A small-molecule ligand and the protein it binds are described below.
Small molecule (SMILES): OC[C@H]1O[C@@H](c2cc(O)ccc2O)[C@H](O)[C@@H](O)[C@@H]1O

Sequence of chain 2.A:
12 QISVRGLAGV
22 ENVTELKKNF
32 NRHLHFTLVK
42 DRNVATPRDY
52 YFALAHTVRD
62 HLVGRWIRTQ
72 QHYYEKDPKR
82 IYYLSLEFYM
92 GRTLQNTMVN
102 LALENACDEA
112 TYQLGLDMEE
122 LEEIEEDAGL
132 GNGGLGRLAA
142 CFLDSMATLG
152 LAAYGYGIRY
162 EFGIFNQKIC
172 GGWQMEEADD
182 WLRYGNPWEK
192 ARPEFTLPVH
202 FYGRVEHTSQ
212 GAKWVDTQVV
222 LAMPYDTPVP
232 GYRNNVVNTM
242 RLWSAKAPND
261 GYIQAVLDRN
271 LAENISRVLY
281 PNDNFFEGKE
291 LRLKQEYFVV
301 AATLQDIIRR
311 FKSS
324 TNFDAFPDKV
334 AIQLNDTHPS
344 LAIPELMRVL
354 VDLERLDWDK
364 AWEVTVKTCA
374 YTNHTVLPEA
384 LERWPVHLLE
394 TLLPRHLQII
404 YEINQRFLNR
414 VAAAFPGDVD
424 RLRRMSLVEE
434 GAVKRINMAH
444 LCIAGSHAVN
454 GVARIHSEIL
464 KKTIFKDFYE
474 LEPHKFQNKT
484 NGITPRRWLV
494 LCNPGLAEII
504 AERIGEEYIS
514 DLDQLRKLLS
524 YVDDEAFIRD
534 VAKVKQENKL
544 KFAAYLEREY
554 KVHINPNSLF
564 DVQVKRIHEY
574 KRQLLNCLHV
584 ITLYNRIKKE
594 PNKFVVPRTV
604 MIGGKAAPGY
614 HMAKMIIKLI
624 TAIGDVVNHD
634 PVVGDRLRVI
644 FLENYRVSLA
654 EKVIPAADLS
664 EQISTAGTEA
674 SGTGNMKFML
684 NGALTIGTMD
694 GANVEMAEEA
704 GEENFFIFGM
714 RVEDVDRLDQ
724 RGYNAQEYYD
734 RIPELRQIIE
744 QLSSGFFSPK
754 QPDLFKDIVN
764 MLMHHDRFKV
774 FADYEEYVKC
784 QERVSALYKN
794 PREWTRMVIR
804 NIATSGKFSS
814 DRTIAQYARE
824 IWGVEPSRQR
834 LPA

Binding-site contacts:
Ligand atom O6 contacts residue ASN484 of chain 2.A at 2.8 Å (h-bond).
Ligand atom C12 contacts residue ASN284 of chain 2.A at 3.6 Å.
Ligand atom C11 contacts residue ASN284 of chain 2.A at 3.4 Å.
Ligand atom C12 contacts residue ASP283 of chain 2.A at 3.4 Å.
Ligand atom C3 contacts residue GLU672 of chain 2.A at 3.4 Å.
Ligand atom C6 contacts residue ASN484 of chain 2.A at 3.2 Å.
Ligand atom O3 contacts residue SER674 of chain 2.A at 3.1 Å (h-bond).
Ligand atom O2 contacts residue ASN284 of chain 2.A at 2.7 Å (h-bond).
Ligand atom O3 contacts residue GLU672 of chain 2.A at 2.7 Å (salt-bridge).
Ligand atom C8 contacts residue HIS377 of chain 2.A at 3.3 Å.
Ligand atom C2 contacts residue HIS377 of chain 2.A at 3.6 Å.
Ligand atom C5 contacts residue LEU136 of chain 2.A at 3.7 Å (hydrophobic).
Ligand atom O9 contacts residue ASP339 of chain 2.A at 3.1 Å (salt-bridge).
Ligand atom C11 contacts residue ASP283 of chain 2.A at 3.3 Å.
Ligand atom C6 contacts residue GLY135 of chain 2.A at 3.7 Å.
Ligand atom O3 contacts residue GLY675 of chain 2.A at 3.1 Å (h-bond).
Ligand atom O3 contacts residue ALA673 of chain 2.A at 3.4 Å (h-bond).
Ligand atom C10 contacts residue ASN284 of chain 2.A at 3.4 Å.
Ligand atom C3 contacts residue GLY675 of chain 2.A at 3.8 Å.
Ligand atom O4 contacts residue SER674 of chain 2.A at 3.3 Å.
Ligand atom O2 contacts residue TYR573 of chain 2.A at 3.1 Å (h-bond).
Ligand atom O9 contacts residue HIS377 of chain 2.A at 3.8 Å.
Ligand atom O12 contacts residue GLY135 of chain 2.A at 3.6 Å.
Ligand atom O9 contacts residue THR378 of chain 2.A at 3.2 Å.
Ligand atom C5 contacts residue GLY135 of chain 2.A at 3.7 Å.
Ligand atom O12 contacts residue LEU136 of chain 2.A at 3.2 Å (h-bond).
Ligand atom O6 contacts residue LEU139 of chain 2.A at 3.6 Å.
Ligand atom C6 contacts residue HIS377 of chain 2.A at 3.7 Å.
Ligand atom C12 contacts residue LEU136 of chain 2.A at 3.5 Å (hydrophobic).
Ligand atom O2 contacts residue GLU672 of chain 2.A at 3.1 Å (salt-bridge).
Ligand atom O6 contacts residue HIS377 of chain 2.A at 2.7 Å (h-bond).
Ligand atom C9 contacts residue ASN284 of chain 2.A at 3.7 Å.
Ligand atom O4 contacts residue GLY675 of chain 2.A at 2.7 Å (h-bond).
Ligand atom C4 contacts residue GLY675 of chain 2.A at 3.7 Å.
Ligand atom C8 contacts residue ASN284 of chain 2.A at 3.4 Å.
Ligand atom C2 contacts residue ASN284 of chain 2.A at 3.8 Å.
Ligand atom O5 contacts residue LEU136 of chain 2.A at 3.3 Å (h-bond).
Ligand atom O12 contacts residue ASP283 of chain 2.A at 2.7 Å (salt-bridge).
Ligand atom C7 contacts residue ASN284 of chain 2.A at 3.4 Å.
Ligand atom O4 contacts residue ASN484 of chain 2.A at 3.3 Å (h-bond).